Binding-site contacts:
Ligand atom C17 contacts residue ASP249 of chain 1.C at 3.7 Å.
Ligand atom C15 contacts residue SER122 of chain 1.C at 3.8 Å.
Ligand atom O31 contacts residue TYR133 of chain 1.C at 2.7 Å (h-bond).
Ligand atom C18 contacts residue SER197 of chain 1.C at 4.0 Å.
Ligand atom O31 contacts residue ILE132 of chain 1.C at 3.6 Å.
Ligand atom C19 contacts residue GLY326 of chain 1.C at 4.1 Å.
Ligand atom C18 contacts residue ASP196 of chain 1.C at 3.4 Å.
Ligand atom C2 contacts residue PHE26 of chain 1.C at 3.8 Å (hydrophobic).
Ligand atom C3 contacts residue TYR133 of chain 1.C at 3.4 Å (hydrophobic).
Ligand atom C11 contacts residue ILE23 of chain 1.C at 3.8 Å (hydrophobic).
Ligand atom C1 contacts residue PHE26 of chain 1.C at 3.4 Å (hydrophobic).
Ligand atom O72 contacts residue ARG250 of chain 1.C at 3.8 Å.
Ligand atom C15 contacts residue ARG250 of chain 1.C at 3.6 Å.
Ligand atom C13 contacts residue VAL245 of chain 1.C at 4.0 Å (hydrophobic).
Ligand atom O92 contacts residue VAL325 of chain 1.C at 4.0 Å.
Ligand atom C17 contacts residue ARG250 of chain 1.C at 3.6 Å.
Ligand atom C16 contacts residue ARG250 of chain 1.C at 3.5 Å.
Ligand atom C4 contacts residue TYR133 of chain 1.C at 4.0 Å (hydrophobic).
Ligand atom C2 contacts residue ILE132 of chain 1.C at 3.8 Å (hydrophobic).
Ligand atom C17 contacts residue TYR253 of chain 1.C at 3.5 Å (hydrophobic).
Ligand atom C13 contacts residue ARG250 of chain 1.C at 4.0 Å.
Ligand atom O92 contacts residue ILE23 of chain 1.C at 3.9 Å.
Ligand atom C14 contacts residue VAL245 of chain 1.C at 3.6 Å (hydrophobic).
Ligand atom O72 contacts residue SER197 of chain 1.C at 2.9 Å (h-bond).
Ligand atom C7 contacts residue SER122 of chain 1.C at 3.2 Å.
Ligand atom C3 contacts residue LEU329 of chain 1.C at 4.0 Å (hydrophobic).
Ligand atom O71 contacts residue GLY121 of chain 1.C at 3.0 Å (h-bond).
Ligand atom C18 contacts residue TYR133 of chain 1.C at 3.3 Å (hydrophobic).
Ligand atom C3 contacts residue ILE132 of chain 1.C at 3.8 Å (hydrophobic).
Ligand atom O72 contacts residue SER122 of chain 1.C at 3.2 Å (h-bond).
Ligand atom C17 contacts residue TYR30 of chain 1.C at 4.0 Å (hydrophobic).
Ligand atom O91 contacts residue GLY326 of chain 1.C at 2.9 Å (h-bond).
Ligand atom C18 contacts residue TYR328 of chain 1.C at 3.6 Å (hydrophobic).
Ligand atom C17 contacts residue ARG34 of chain 1.C at 3.7 Å.
Ligand atom C7 contacts residue SER197 of chain 1.C at 3.3 Å.
Ligand atom C14 contacts residue ARG250 of chain 1.C at 4.0 Å.
Ligand atom C12 contacts residue PHE244 of chain 1.C at 3.7 Å (hydrophobic).
Ligand atom O71 contacts residue SER197 of chain 1.C at 3.1 Å (h-bond).
Ligand atom O91 contacts residue VAL325 of chain 1.C at 3.5 Å.
Ligand atom O71 contacts residue SER122 of chain 1.C at 2.9 Å (h-bond).

The small molecule below binds the protein below.
Small molecule (SMILES): C=C1C[C@]23C[C@H]1CC[C@H]2[C@@]12CC[C@H](O)[C@@](C)(C(=O)O1)[C@H]2[C@@H]3C(=O)O

Sequence of chain 1.C:
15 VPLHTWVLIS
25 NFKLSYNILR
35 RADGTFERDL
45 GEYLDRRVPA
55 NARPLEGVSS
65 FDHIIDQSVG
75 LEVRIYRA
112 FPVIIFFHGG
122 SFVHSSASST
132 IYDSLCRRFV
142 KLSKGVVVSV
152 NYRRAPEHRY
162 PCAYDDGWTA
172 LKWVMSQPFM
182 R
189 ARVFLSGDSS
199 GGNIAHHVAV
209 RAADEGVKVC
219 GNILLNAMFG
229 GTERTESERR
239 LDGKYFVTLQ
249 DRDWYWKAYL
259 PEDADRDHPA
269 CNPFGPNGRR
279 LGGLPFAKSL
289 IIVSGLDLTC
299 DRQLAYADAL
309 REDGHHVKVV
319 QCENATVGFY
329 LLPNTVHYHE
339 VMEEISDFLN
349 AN